Sequence of chain 1.D:
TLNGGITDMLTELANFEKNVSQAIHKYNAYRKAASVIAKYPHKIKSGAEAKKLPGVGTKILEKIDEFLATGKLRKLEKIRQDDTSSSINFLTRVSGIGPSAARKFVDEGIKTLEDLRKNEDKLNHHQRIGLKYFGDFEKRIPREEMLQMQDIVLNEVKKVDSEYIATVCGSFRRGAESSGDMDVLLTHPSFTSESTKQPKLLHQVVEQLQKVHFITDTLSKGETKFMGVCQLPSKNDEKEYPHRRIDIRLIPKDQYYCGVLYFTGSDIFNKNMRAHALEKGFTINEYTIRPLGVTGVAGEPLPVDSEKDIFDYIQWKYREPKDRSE

This protein binds this small molecule.
Small molecule (SMILES): Nc1ccn([C@H]2C[C@H](O)[C@@H](COP(=O)(O)OP(=O)(O)C(Br)(Br)P(=O)(O)O)O2)c(=O)n1

Binding-site contacts:
Ligand atom C4' contacts residue PHE272 of chain 1.D at 3.6 Å (hydrophobic).
Ligand atom O1B contacts residue SER180 of chain 1.D at 3.2 Å (h-bond).
Ligand atom C4 contacts residue ASP276 of chain 1.D at 3.5 Å.
Ligand atom O2B contacts residue ARG183 of chain 1.D at 2.7 Å (salt-bridge).
Ligand atom O3G contacts residue SER180 of chain 1.D at 2.5 Å (h-bond).
Ligand atom O1B contacts residue ASP192 of chain 1.D at 3.0 Å (salt-bridge).
Ligand atom O2G contacts residue ASP190 of chain 1.D at 2.9 Å (salt-bridge).
Ligand atom O1A contacts residue ASP190 of chain 1.D at 3.2 Å (salt-bridge).
Ligand atom O3A contacts residue MG1 of chain 1.I at 3.6 Å.
Ligand atom O2G contacts residue MG1 of chain 1.I at 2.2 Å.
Ligand atom C2' contacts residue TYR271 of chain 1.D at 3.4 Å (hydrophobic).
Ligand atom O1B contacts residue MG1 of chain 1.I at 2.1 Å.
Ligand atom O2 contacts residue ASN279 of chain 1.D at 3.0 Å (h-bond).
Ligand atom O3' contacts residue GLY274 of chain 1.D at 3.3 Å.
Ligand atom O2B contacts residue SER180 of chain 1.D at 3.7 Å.
Ligand atom O3' contacts residue THR273 of chain 1.D at 3.5 Å (h-bond).
Ligand atom O3G contacts residue MG1 of chain 1.I at 3.5 Å.
Ligand atom O1B contacts residue GLY179 of chain 1.D at 3.3 Å.
Ligand atom PG contacts residue MG1 of chain 1.I at 3.2 Å.
Ligand atom O1A contacts residue ASP192 of chain 1.D at 3.1 Å (salt-bridge).
Ligand atom PG contacts residue GLY189 of chain 1.D at 3.4 Å.
Ligand atom PA contacts residue NA1 of chain 1.H at 3.7 Å.
Ligand atom C2' contacts residue GLY274 of chain 1.D at 3.5 Å.
Ligand atom O2 contacts residue TYR271 of chain 1.D at 3.4 Å.
Ligand atom PB contacts residue MG1 of chain 1.I at 3.2 Å.
Ligand atom N3 contacts residue ASP276 of chain 1.D at 3.6 Å.
Ligand atom O1G contacts residue GLY189 of chain 1.D at 3.1 Å (h-bond).
Ligand atom O4' contacts residue PHE272 of chain 1.D at 3.8 Å.
Ligand atom PA contacts residue MG1 of chain 1.I at 3.3 Å.
Ligand atom O3G contacts residue GLY189 of chain 1.D at 2.9 Å (h-bond).
Ligand atom C1' contacts residue TYR271 of chain 1.D at 3.6 Å (hydrophobic).
Ligand atom O3' contacts residue PHE272 of chain 1.D at 3.8 Å.
Ligand atom O1A contacts residue NA1 of chain 1.H at 2.7 Å (h-bond).
Ligand atom O3G contacts residue SER188 of chain 1.D at 3.6 Å.
Ligand atom O1A contacts residue MG1 of chain 1.I at 2.1 Å.
Ligand atom C2' contacts residue ASN279 of chain 1.D at 3.5 Å.
Ligand atom BR2 contacts residue ARG183 of chain 1.D at 3.3 Å.
Ligand atom C5' contacts residue ASP192 of chain 1.D at 3.6 Å.
Ligand atom O3' contacts residue ARG183 of chain 1.D at 3.5 Å (salt-bridge).
Ligand atom C5 contacts residue ASP276 of chain 1.D at 3.7 Å.